Sequence of chain 1.F:
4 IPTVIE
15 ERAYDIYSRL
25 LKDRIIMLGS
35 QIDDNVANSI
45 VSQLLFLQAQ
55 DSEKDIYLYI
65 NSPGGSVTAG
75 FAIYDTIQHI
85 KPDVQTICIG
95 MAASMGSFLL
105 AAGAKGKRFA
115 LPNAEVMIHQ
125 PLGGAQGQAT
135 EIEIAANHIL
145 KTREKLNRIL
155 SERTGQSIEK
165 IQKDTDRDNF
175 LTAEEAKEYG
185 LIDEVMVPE

Binding-site contacts:
Ligand atom C34 contacts residue ALA53 of chain 1.F at 3.8 Å (hydrophobic).
Ligand atom F33 contacts residue ARG23 of chain 1.E at 3.4 Å.
Ligand atom C11 contacts residue HIS83 of chain 1.F at 3.6 Å.
Ligand atom F33 contacts residue LEU24 of chain 1.E at 3.5 Å.
Ligand atom C16 contacts residue TYR63 of chain 1.E at 3.8 Å (hydrophobic).
Ligand atom C31 contacts residue LEU24 of chain 1.E at 3.9 Å (hydrophobic).
Ligand atom C16 contacts residue LEU49 of chain 1.F at 3.8 Å (hydrophobic).
Ligand atom C35 contacts residue ASP27 of chain 1.E at 3.5 Å.
Ligand atom C15 contacts residue VAL45 of chain 1.F at 4.0 Å (hydrophobic).
Ligand atom C14 contacts residue ILE93 of chain 1.E at 3.6 Å (hydrophobic).
Ligand atom C34 contacts residue ASP27 of chain 1.E at 3.8 Å.
Ligand atom C07 contacts residue ILE91 of chain 1.E at 3.9 Å (hydrophobic).
Ligand atom C14 contacts residue LEU49 of chain 1.F at 3.9 Å (hydrophobic).
Ligand atom C15 contacts residue TYR63 of chain 1.E at 3.9 Å (hydrophobic).
Ligand atom C23 contacts residue TYR61 of chain 1.E at 3.5 Å (hydrophobic).
Ligand atom C12 contacts residue HIS83 of chain 1.F at 3.8 Å.
Ligand atom C08 contacts residue ILE91 of chain 1.E at 3.9 Å (hydrophobic).
Ligand atom C12 contacts residue ILE93 of chain 1.E at 3.8 Å (hydrophobic).
Ligand atom C18 contacts residue TYR61 of chain 1.E at 3.8 Å (hydrophobic).
Ligand atom C05 contacts residue TYR61 of chain 1.E at 3.9 Å (hydrophobic).
Ligand atom O24 contacts residue TYR61 of chain 1.E at 3.1 Å (h-bond).
Ligand atom N03 contacts residue TYR61 of chain 1.E at 3.8 Å.
Ligand atom O19 contacts residue MET190 of chain 1.E at 3.6 Å.
Ligand atom C34 contacts residue ARG23 of chain 1.E at 3.6 Å.
Ligand atom C29 contacts residue ALA53 of chain 1.F at 3.6 Å (hydrophobic).
Ligand atom C13 contacts residue ILE93 of chain 1.E at 3.4 Å (hydrophobic).
Ligand atom C22 contacts residue TYR61 of chain 1.E at 3.7 Å (hydrophobic).
Ligand atom C35 contacts residue ALA53 of chain 1.F at 3.5 Å (hydrophobic).
Ligand atom O26 contacts residue LEU49 of chain 1.F at 3.6 Å.
Ligand atom C15 contacts residue LEU49 of chain 1.F at 3.7 Å (hydrophobic).
Ligand atom C10 contacts residue ILE91 of chain 1.E at 3.6 Å (hydrophobic).
Ligand atom C21 contacts residue TYR61 of chain 1.E at 3.7 Å (hydrophobic).
Ligand atom N20 contacts residue ILE29 of chain 1.E at 3.8 Å.
Ligand atom C05 contacts residue ILE29 of chain 1.E at 3.9 Å (hydrophobic).
Ligand atom F33 contacts residue PHE50 of chain 1.F at 3.5 Å.
Ligand atom C17 contacts residue ILE29 of chain 1.E at 3.9 Å (hydrophobic).
Ligand atom N06 contacts residue TYR61 of chain 1.E at 3.7 Å.
Ligand atom C02 contacts residue TYR61 of chain 1.E at 4.0 Å (hydrophobic).
Ligand atom C15 contacts residue ILE93 of chain 1.E at 3.9 Å (hydrophobic).
Ligand atom C30 contacts residue LEU49 of chain 1.F at 3.9 Å (hydrophobic).

A protein and the small-molecule ligand that binds it are described below.
Small molecule (SMILES): C[C@H]1C(=O)N(Cc2cccc3ccccc23)C[C@@H]2N(C(=O)NCc3ccc(F)cc3)CCC(=O)N21

Sequence of chain 1.E:
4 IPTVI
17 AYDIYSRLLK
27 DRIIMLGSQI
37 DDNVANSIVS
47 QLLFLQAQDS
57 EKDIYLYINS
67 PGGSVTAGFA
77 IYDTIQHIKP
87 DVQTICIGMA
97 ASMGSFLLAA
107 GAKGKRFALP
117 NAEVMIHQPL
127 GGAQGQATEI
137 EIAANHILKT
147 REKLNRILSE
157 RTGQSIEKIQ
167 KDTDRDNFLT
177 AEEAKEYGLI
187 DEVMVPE